Binding-site contacts:
Ligand atom C8 contacts residue ARG412 of chain 1.K at 4.4 Å.
Ligand atom C5 contacts residue THR383 of chain 1.K at 3.7 Å.
Ligand atom C5 contacts residue ASN301 of chain 1.K at 3.7 Å.
Ligand atom N2 contacts residue HIS299 of chain 1.K at 4.3 Å.
Ligand atom O6 contacts residue SER381 of chain 1.K at 4.5 Å.
Ligand atom C7 contacts residue ASN301 of chain 1.K at 3.1 Å.
Ligand atom C8 contacts residue THR267 of chain 1.K at 3.8 Å.
Ligand atom N2 contacts residue ASN301 of chain 1.K at 2.9 Å (h-bond).
Ligand atom C8 contacts residue ASN301 of chain 1.K at 4.3 Å.
Ligand atom O5 contacts residue THR383 of chain 1.K at 4.2 Å.
Ligand atom C2 contacts residue ASN301 of chain 1.K at 2.5 Å.
Ligand atom C6 contacts residue SER381 of chain 1.K at 4.2 Å.
Ligand atom O7 contacts residue ASN301 of chain 1.K at 2.9 Å (h-bond).
Ligand atom C3 contacts residue ASN301 of chain 1.K at 3.8 Å.
Ligand atom C1 contacts residue ASN301 of chain 1.K at 1.4 Å.
Ligand atom O5 contacts residue SER381 of chain 1.K at 3.0 Å (h-bond).
Ligand atom O5 contacts residue ASN301 of chain 1.K at 2.4 Å (h-bond).
Ligand atom C6 contacts residue THR383 of chain 1.K at 3.8 Å.
Ligand atom C4 contacts residue ASN301 of chain 1.K at 4.2 Å.
Ligand atom C5 contacts residue SER381 of chain 1.K at 4.1 Å.
Ligand atom C1 contacts residue SER381 of chain 1.K at 3.6 Å.

Sequence of chain 1.K:
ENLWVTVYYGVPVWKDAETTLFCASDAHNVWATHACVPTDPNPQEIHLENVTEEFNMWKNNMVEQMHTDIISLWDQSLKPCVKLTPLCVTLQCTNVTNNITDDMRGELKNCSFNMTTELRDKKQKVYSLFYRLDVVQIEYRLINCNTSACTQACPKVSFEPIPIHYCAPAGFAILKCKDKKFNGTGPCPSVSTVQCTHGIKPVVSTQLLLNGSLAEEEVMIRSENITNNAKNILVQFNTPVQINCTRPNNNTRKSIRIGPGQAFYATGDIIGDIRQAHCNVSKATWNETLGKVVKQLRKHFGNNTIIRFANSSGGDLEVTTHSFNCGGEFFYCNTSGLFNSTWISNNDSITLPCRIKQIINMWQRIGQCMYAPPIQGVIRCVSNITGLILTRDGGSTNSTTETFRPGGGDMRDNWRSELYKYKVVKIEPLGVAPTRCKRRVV

The protein below binds the small molecule below.
Small molecule (SMILES): CC(=O)N[C@H]1[C@H](O[C@H]2[C@H](O)[C@@H](NC(C)=O)CO[C@@H]2CO)O[C@H](CO)[C@@H](O)[C@@H]1O